A small-molecule ligand and the protein it binds are described below.
Small molecule (SMILES): CC(=O)N[C@@H]1[C@@H](O)[C@H](O)[C@@H](CO)O[C@H]1O

Sequence of chain 1.A:
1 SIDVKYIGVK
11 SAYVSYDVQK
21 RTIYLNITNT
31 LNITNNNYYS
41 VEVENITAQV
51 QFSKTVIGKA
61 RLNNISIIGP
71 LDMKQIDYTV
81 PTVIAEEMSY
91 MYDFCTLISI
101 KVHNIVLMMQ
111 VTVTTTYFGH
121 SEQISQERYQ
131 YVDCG

Binding-site contacts:
Ligand atom C6 contacts residue ASN64 of chain 1.A at 4.5 Å.
Ligand atom N2 contacts residue NAG1 of chain 1.H at 2.8 Å (h-bond).
Ligand atom C5 contacts residue ASN64 of chain 1.A at 3.7 Å.
Ligand atom C1 contacts residue NAG1 of chain 1.H at 3.4 Å.
Ligand atom C2 contacts residue ASN64 of chain 1.A at 2.5 Å.
Ligand atom O6 contacts residue ASN64 of chain 1.A at 3.8 Å.
Ligand atom C8 contacts residue NAG1 of chain 1.H at 3.7 Å.
Ligand atom C5 contacts residue NAG1 of chain 1.H at 3.9 Å.
Ligand atom C3 contacts residue NAG1 of chain 1.H at 3.8 Å.
Ligand atom C1 contacts residue ASN64 of chain 1.A at 1.4 Å.
Ligand atom N2 contacts residue ASN64 of chain 1.A at 2.9 Å (h-bond).
Ligand atom C4 contacts residue NAG1 of chain 1.H at 4.5 Å.
Ligand atom C3 contacts residue ASN64 of chain 1.A at 3.8 Å.
Ligand atom O5 contacts residue ASN64 of chain 1.A at 2.4 Å (h-bond).
Ligand atom C7 contacts residue ASN64 of chain 1.A at 3.9 Å.
Ligand atom O5 contacts residue NAG1 of chain 1.H at 4.2 Å.
Ligand atom C2 contacts residue NAG1 of chain 1.H at 3.6 Å.
Ligand atom C7 contacts residue NAG1 of chain 1.H at 3.7 Å.
Ligand atom C4 contacts residue ASN64 of chain 1.A at 4.3 Å.